Sequence of chain 1.B:
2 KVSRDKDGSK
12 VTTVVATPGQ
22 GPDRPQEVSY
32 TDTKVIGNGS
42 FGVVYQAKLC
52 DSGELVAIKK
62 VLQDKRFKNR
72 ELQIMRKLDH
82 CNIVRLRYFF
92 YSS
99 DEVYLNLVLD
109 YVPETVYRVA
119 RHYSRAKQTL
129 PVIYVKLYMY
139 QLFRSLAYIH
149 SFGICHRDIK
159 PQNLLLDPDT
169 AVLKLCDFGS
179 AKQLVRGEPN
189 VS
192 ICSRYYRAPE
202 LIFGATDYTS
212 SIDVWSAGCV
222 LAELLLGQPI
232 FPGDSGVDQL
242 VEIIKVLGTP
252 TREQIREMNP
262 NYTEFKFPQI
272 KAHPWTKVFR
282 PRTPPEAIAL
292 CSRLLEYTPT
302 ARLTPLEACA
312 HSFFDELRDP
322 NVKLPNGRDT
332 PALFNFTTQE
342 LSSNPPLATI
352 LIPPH

The protein below binds the small molecule below.
Small molecule (SMILES): c1cncc(-c2nc3ccc4ncc(N5CCOCC5)nc4c3o2)c1

Binding-site contacts:
Ligand atom C contacts residue ASP175 of chain 1.B at 3.3 Å.
Ligand atom O contacts residue ARG116 of chain 1.B at 3.6 Å (salt-bridge).
Ligand atom O contacts residue THR113 of chain 1.B at 4.0 Å.
Ligand atom C5 contacts residue ALA58 of chain 1.B at 4.0 Å (hydrophobic).
Ligand atom N3 contacts residue ILE37 of chain 1.B at 4.0 Å.
Ligand atom C6 contacts residue ASP108 of chain 1.B at 3.9 Å.
Ligand atom C3 contacts residue ASP175 of chain 1.B at 3.8 Å.
Ligand atom N1 contacts residue LEU107 of chain 1.B at 3.9 Å.
Ligand atom C10 contacts residue ILE37 of chain 1.B at 4.0 Å (hydrophobic).
Ligand atom C7 contacts residue LEU163 of chain 1.B at 3.5 Å (hydrophobic).
Ligand atom C2 contacts residue LYS60 of chain 1.B at 3.9 Å.
Ligand atom C6 contacts residue LEU163 of chain 1.B at 3.8 Å (hydrophobic).
Ligand atom C1 contacts residue LYS60 of chain 1.B at 3.8 Å.
Ligand atom N2 contacts residue VAL110 of chain 1.B at 3.0 Å (h-bond).
Ligand atom C contacts residue PHE42 of chain 1.B at 3.8 Å (hydrophobic).
Ligand atom N contacts residue LYS60 of chain 1.B at 3.1 Å (salt-bridge).
Ligand atom C8 contacts residue ALA58 of chain 1.B at 3.7 Å (hydrophobic).
Ligand atom C14 contacts residue TYR109 of chain 1.B at 3.7 Å (hydrophobic).
Ligand atom C13 contacts residue THR113 of chain 1.B at 3.6 Å.
Ligand atom C9 contacts residue VAL110 of chain 1.B at 2.9 Å (hydrophobic).
Ligand atom C6 contacts residue VAL85 of chain 1.B at 4.0 Å (hydrophobic).
Ligand atom C8 contacts residue LEU163 of chain 1.B at 3.7 Å (hydrophobic).
Ligand atom C14 contacts residue VAL110 of chain 1.B at 3.5 Å (hydrophobic).
Ligand atom C13 contacts residue ARG116 of chain 1.B at 3.8 Å.
Ligand atom N contacts residue ASP175 of chain 1.B at 3.1 Å.
Ligand atom C15 contacts residue ALA58 of chain 1.B at 4.0 Å (hydrophobic).
Ligand atom C7 contacts residue ASP108 of chain 1.B at 3.1 Å.
Ligand atom C6 contacts residue LEU107 of chain 1.B at 3.9 Å (hydrophobic).
Ligand atom C14 contacts residue PRO111 of chain 1.B at 3.7 Å (hydrophobic).
Ligand atom C9 contacts residue TYR109 of chain 1.B at 3.4 Å (hydrophobic).
Ligand atom C1 contacts residue ASP175 of chain 1.B at 2.9 Å.
Ligand atom C10 contacts residue VAL110 of chain 1.B at 3.9 Å (hydrophobic).
Ligand atom N2 contacts residue TYR109 of chain 1.B at 3.6 Å.
Ligand atom C2 contacts residue ASP175 of chain 1.B at 3.4 Å.
Ligand atom C13 contacts residue PRO111 of chain 1.B at 3.6 Å (hydrophobic).
Ligand atom C7 contacts residue ALA58 of chain 1.B at 3.5 Å (hydrophobic).
Ligand atom C4 contacts residue CYS174 of chain 1.B at 4.0 Å (hydrophobic).
Ligand atom C1 contacts residue PHE42 of chain 1.B at 3.7 Å (hydrophobic).
Ligand atom N1 contacts residue CYS174 of chain 1.B at 4.0 Å.
Ligand atom C6 contacts residue ALA58 of chain 1.B at 3.7 Å (hydrophobic).